The small molecule below binds the protein below.
Small molecule (SMILES): COc1cc2cc[nH]c2cc1C(F)(F)F

Sequence of chain 6.A:
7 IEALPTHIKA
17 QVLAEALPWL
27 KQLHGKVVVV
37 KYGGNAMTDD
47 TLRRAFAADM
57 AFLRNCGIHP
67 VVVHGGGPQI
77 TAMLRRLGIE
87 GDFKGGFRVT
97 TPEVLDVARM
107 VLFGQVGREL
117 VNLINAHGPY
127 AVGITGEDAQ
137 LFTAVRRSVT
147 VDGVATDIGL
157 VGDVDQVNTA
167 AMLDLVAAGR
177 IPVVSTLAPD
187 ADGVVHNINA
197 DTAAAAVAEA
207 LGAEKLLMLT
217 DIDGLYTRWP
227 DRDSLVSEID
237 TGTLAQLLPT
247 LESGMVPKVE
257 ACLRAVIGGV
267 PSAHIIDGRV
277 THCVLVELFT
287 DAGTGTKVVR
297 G

Sequence of chain 1.A:
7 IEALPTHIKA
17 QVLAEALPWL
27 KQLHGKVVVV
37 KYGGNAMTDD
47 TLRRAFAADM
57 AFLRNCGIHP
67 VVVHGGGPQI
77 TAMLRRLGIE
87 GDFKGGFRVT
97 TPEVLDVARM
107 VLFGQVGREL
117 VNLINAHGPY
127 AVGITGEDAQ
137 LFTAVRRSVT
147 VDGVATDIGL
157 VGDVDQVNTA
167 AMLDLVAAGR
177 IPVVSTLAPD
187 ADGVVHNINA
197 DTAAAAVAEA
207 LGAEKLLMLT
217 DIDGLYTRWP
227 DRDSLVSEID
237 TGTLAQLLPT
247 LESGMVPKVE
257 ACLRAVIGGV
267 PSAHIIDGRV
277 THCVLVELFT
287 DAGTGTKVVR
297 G

Binding-site contacts:
Ligand atom O02 contacts residue 98Q1 of chain 6.B at 1.0 Å.
Ligand atom F14 contacts residue 98Q1 of chain 6.B at 0.4 Å.
Ligand atom F15 contacts residue LEU171 of chain 1.A at 3.3 Å.
Ligand atom C05 contacts residue LEU171 of chain 1.A at 4.1 Å (hydrophobic).
Ligand atom C09 contacts residue VAL128 of chain 1.A at 3.6 Å (hydrophobic).
Ligand atom C07 contacts residue 98Q1 of chain 6.B at 1.0 Å.
Ligand atom F13 contacts residue 98Q1 of chain 6.B at 1.1 Å.
Ligand atom C03 contacts residue LEU171 of chain 6.A at 3.4 Å (hydrophobic).
Ligand atom O02 contacts residue LEU171 of chain 6.A at 3.9 Å.
Ligand atom C05 contacts residue 98Q1 of chain 6.B at 0.9 Å.
Ligand atom F13 contacts residue ARG176 of chain 6.A at 3.7 Å.
Ligand atom C05 contacts residue LEU171 of chain 6.A at 3.9 Å (hydrophobic).
Ligand atom C01 contacts residue 98Q1 of chain 6.B at 1.6 Å.
Ligand atom O02 contacts residue LEU171 of chain 1.A at 3.9 Å.
Ligand atom C12 contacts residue 98Q1 of chain 6.B at 0.9 Å.
Ligand atom C06 contacts residue 98Q1 of chain 6.B at 1.0 Å.
Ligand atom C07 contacts residue LEU137 of chain 6.A at 3.8 Å (hydrophobic).
Ligand atom N08 contacts residue 98Q1 of chain 6.B at 0.4 Å.
Ligand atom C10 contacts residue LEU171 of chain 6.A at 4.1 Å (hydrophobic).
Ligand atom C03 contacts residue LEU171 of chain 1.A at 3.5 Å (hydrophobic).
Ligand atom C01 contacts residue LEU171 of chain 1.A at 4.0 Å (hydrophobic).
Ligand atom C07 contacts residue VAL128 of chain 1.A at 3.8 Å (hydrophobic).
Ligand atom C04 contacts residue LEU171 of chain 6.A at 3.5 Å (hydrophobic).
Ligand atom C10 contacts residue VAL128 of chain 1.A at 3.8 Å (hydrophobic).
Ligand atom F14 contacts residue VAL128 of chain 6.A at 3.2 Å.
Ligand atom F14 contacts residue ILE130 of chain 1.A at 4.0 Å.
Ligand atom C03 contacts residue 98Q1 of chain 6.B at 0.6 Å.
Ligand atom C09 contacts residue 98Q1 of chain 6.B at 1.0 Å.
Ligand atom C04 contacts residue LEU171 of chain 1.A at 3.6 Å (hydrophobic).
Ligand atom F13 contacts residue VAL128 of chain 6.A at 3.7 Å.
Ligand atom C10 contacts residue VAL128 of chain 6.A at 3.7 Å (hydrophobic).
Ligand atom N08 contacts residue ILE130 of chain 6.A at 3.7 Å.
Ligand atom F15 contacts residue 98Q1 of chain 6.B at 1.2 Å.
Ligand atom N08 contacts residue VAL128 of chain 1.A at 3.3 Å.
Ligand atom F13 contacts residue LEU171 of chain 6.A at 4.0 Å.
Ligand atom C11 contacts residue LEU171 of chain 1.A at 3.8 Å (hydrophobic).
Ligand atom C11 contacts residue 98Q1 of chain 6.B at 1.0 Å.
Ligand atom C10 contacts residue 98Q1 of chain 6.B at 0.1 Å.
Ligand atom C04 contacts residue 98Q1 of chain 6.B at 0.6 Å.
Ligand atom C11 contacts residue LEU171 of chain 6.A at 3.8 Å (hydrophobic).